The protein below binds the small molecule below.
Small molecule (SMILES): CC(=O)N[C@H]1[C@H](O[C@H]2[C@H](O)[C@@H](NC(C)=O)CO[C@@H]2CO)O[C@H](CO)[C@@H](O)[C@@H]1O

Sequence of chain 1.D:
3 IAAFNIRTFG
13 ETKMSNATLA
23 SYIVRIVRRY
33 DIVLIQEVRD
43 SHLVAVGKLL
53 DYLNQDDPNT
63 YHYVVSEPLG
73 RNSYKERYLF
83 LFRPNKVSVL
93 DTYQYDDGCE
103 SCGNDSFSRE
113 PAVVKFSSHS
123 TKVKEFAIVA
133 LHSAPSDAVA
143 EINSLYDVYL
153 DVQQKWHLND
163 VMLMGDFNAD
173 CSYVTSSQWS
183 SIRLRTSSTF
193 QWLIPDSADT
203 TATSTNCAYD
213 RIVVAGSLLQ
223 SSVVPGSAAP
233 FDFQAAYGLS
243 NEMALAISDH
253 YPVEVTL

Binding-site contacts:
Ligand atom O7 contacts residue ASN18 of chain 1.D at 3.2 Å (h-bond).
Ligand atom C3 contacts residue ASN18 of chain 1.D at 3.8 Å.
Ligand atom O6 contacts residue ASN18 of chain 1.D at 4.2 Å.
Ligand atom C1 contacts residue LEU21 of chain 1.D at 4.1 Å (hydrophobic).
Ligand atom C8 contacts residue ASN18 of chain 1.D at 4.2 Å.
Ligand atom O5 contacts residue ASN18 of chain 1.D at 2.2 Å (h-bond).
Ligand atom C2 contacts residue ASN18 of chain 1.D at 2.5 Å.
Ligand atom N2 contacts residue ASN18 of chain 1.D at 3.1 Å (h-bond).
Ligand atom C5 contacts residue ASN18 of chain 1.D at 3.6 Å.
Ligand atom C8 contacts residue ALA19 of chain 1.D at 4.1 Å (hydrophobic).
Ligand atom C8 contacts residue MET245 of chain 1.D at 3.4 Å (hydrophobic).
Ligand atom C4 contacts residue ASN18 of chain 1.D at 4.1 Å.
Ligand atom O7 contacts residue MET245 of chain 1.D at 4.0 Å.
Ligand atom C7 contacts residue MET245 of chain 1.D at 4.2 Å (hydrophobic).
Ligand atom C1 contacts residue ASN18 of chain 1.D at 1.4 Å.
Ligand atom C7 contacts residue ASN18 of chain 1.D at 3.4 Å.
Ligand atom O5 contacts residue LEU21 of chain 1.D at 3.9 Å.
Ligand atom C8 contacts residue GLU244 of chain 1.D at 4.4 Å.